Binding-site contacts:
Ligand atom O4 contacts residue TYR113 of chain 1.C at 3.3 Å.
Ligand atom C2' contacts residue THR136 of chain 1.C at 3.4 Å.
Ligand atom O5' contacts residue ARG353 of chain 1.C at 2.9 Å (salt-bridge).
Ligand atom O2' contacts residue SER135 of chain 1.C at 3.2 Å.
Ligand atom O3A contacts residue ARG353 of chain 1.C at 3.4 Å (salt-bridge).
Ligand atom C2D contacts residue ASP41 of chain 1.C at 3.6 Å.
Ligand atom O2B contacts residue ARG353 of chain 1.C at 2.8 Å (salt-bridge).
Ligand atom O3' contacts residue VAL137 of chain 1.C at 3.6 Å.
Ligand atom O2' contacts residue THR136 of chain 1.C at 3.0 Å (h-bond).
Ligand atom C3D contacts residue ASP41 of chain 1.C at 3.5 Å.
Ligand atom O3' contacts residue SER135 of chain 1.C at 3.5 Å.
Ligand atom C1D contacts residue ASP41 of chain 1.C at 3.1 Å.
Ligand atom O3' contacts residue THR96 of chain 1.C at 3.3 Å (h-bond).
Ligand atom O1B contacts residue TYR19 of chain 1.C at 3.3 Å (h-bond).
Ligand atom O1A contacts residue GLY18 of chain 1.C at 3.3 Å.
Ligand atom O5' contacts residue SER282 of chain 1.C at 3.5 Å (h-bond).
Ligand atom C6 contacts residue ASN95 of chain 1.C at 3.1 Å.
Ligand atom C5D contacts residue ASN95 of chain 1.C at 3.5 Å.
Ligand atom C2D contacts residue ASN95 of chain 1.C at 3.5 Å.
Ligand atom C4 contacts residue MET42 of chain 1.C at 3.6 Å (hydrophobic).
Ligand atom PA contacts residue ASN95 of chain 1.C at 3.6 Å.
Ligand atom C2 contacts residue MET42 of chain 1.C at 3.5 Å (hydrophobic).
Ligand atom O1B contacts residue VAL20 of chain 1.C at 3.1 Å (h-bond).
Ligand atom C5 contacts residue TYR113 of chain 1.C at 3.5 Å (hydrophobic).
Ligand atom O2D contacts residue ASP41 of chain 1.C at 2.7 Å (salt-bridge).
Ligand atom C4D contacts residue ASP41 of chain 1.C at 3.6 Å.
Ligand atom O2B contacts residue TYR19 of chain 1.C at 3.3 Å.
Ligand atom O2A contacts residue ASN95 of chain 1.C at 2.6 Å (h-bond).
Ligand atom C3D contacts residue LYS46 of chain 1.C at 3.6 Å.
Ligand atom C5' contacts residue ARG353 of chain 1.C at 3.4 Å.
Ligand atom O4' contacts residue THR96 of chain 1.C at 2.8 Å (h-bond).
Ligand atom O4D contacts residue ASP41 of chain 1.C at 3.5 Å (salt-bridge).
Ligand atom O3D contacts residue ASP41 of chain 1.C at 2.9 Å (salt-bridge).
Ligand atom O3D contacts residue LYS46 of chain 1.C at 2.6 Å (salt-bridge).
Ligand atom O5D contacts residue GLY18 of chain 1.C at 3.2 Å.
Ligand atom O1A contacts residue TYR19 of chain 1.C at 3.1 Å (h-bond).
Ligand atom O4D contacts residue GLY16 of chain 1.C at 3.5 Å.
Ligand atom O2 contacts residue MET42 of chain 1.C at 3.2 Å (h-bond).
Ligand atom O4' contacts residue ASN95 of chain 1.C at 3.6 Å.
Ligand atom O3A contacts residue ASN95 of chain 1.C at 3.6 Å.

A protein and the small-molecule ligand that binds it are described below.
Small molecule (SMILES): O=c1ccn([C@@H]2O[C@H](CO[P](=O)(O)O[P](=O)(O)O[C@H]3OC[C@@H](O)[C@H](O)[C@H]3O)[C@@H](O)[C@H]2O)c(=O)[nH]1

Sequence of chain 1.C:
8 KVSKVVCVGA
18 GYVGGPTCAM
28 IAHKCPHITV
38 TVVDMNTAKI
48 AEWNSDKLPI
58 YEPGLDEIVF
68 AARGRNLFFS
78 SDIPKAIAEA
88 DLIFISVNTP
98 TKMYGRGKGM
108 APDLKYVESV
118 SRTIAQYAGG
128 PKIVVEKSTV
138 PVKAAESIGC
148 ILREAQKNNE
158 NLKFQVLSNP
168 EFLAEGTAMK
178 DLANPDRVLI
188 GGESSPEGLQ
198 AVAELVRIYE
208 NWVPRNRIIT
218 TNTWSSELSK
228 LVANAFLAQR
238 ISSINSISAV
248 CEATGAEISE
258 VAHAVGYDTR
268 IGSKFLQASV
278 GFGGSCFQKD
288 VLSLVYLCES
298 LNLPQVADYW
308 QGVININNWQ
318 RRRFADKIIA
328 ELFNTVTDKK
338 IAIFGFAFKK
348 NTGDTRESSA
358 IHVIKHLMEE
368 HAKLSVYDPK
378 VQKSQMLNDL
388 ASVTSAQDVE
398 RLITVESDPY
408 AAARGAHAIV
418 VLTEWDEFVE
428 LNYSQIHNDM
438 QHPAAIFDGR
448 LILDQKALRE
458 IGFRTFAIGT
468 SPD